Sequence of chain 1.F:
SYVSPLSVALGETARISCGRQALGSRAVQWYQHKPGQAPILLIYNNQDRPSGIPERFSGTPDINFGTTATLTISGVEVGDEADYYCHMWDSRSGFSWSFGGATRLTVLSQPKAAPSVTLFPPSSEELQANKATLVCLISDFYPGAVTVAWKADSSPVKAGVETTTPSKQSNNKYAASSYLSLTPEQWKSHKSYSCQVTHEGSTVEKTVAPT

A protein and the small-molecule ligand that binds it are described below.
Small molecule (SMILES): CC(=O)N[C@H]1[C@H](O[C@H]2[C@H](O)[C@@H](NC(C)=O)CO[C@@H]2CO)O[C@H](CO)[C@@H](O)[C@@H]1O

Binding-site contacts:
Ligand atom C8 contacts residue GLN411 of chain 1.B at 3.7 Å.
Ligand atom O6 contacts residue PHE65 of chain 1.F at 4.3 Å.
Ligand atom C5 contacts residue ASN274 of chain 1.B at 3.7 Å.
Ligand atom C7 contacts residue ASN274 of chain 1.B at 3.0 Å.
Ligand atom O7 contacts residue GLN411 of chain 1.B at 3.7 Å.
Ligand atom C2 contacts residue ASN274 of chain 1.B at 2.5 Å.
Ligand atom C7 contacts residue GLN411 of chain 1.B at 4.2 Å.
Ligand atom C6 contacts residue PHE65 of chain 1.F at 4.3 Å (hydrophobic).
Ligand atom C6 contacts residue GLY66 of chain 1.F at 3.2 Å.
Ligand atom O5 contacts residue ILE295 of chain 1.B at 4.2 Å.
Ligand atom C6 contacts residue ILE295 of chain 1.B at 3.7 Å (hydrophobic).
Ligand atom C4 contacts residue ASN274 of chain 1.B at 4.3 Å.
Ligand atom C7 contacts residue ASN64 of chain 1.F at 4.5 Å.
Ligand atom O5 contacts residue ASN274 of chain 1.B at 2.4 Å (h-bond).
Ligand atom O6 contacts residue GLY66 of chain 1.F at 3.2 Å (h-bond).
Ligand atom O7 contacts residue ASN274 of chain 1.B at 2.3 Å (h-bond).
Ligand atom C8 contacts residue ASN274 of chain 1.B at 4.4 Å.
Ligand atom C3 contacts residue ASN274 of chain 1.B at 3.8 Å.
Ligand atom C1 contacts residue ASN274 of chain 1.B at 1.5 Å.
Ligand atom O6 contacts residue ILE295 of chain 1.B at 3.7 Å.
Ligand atom C8 contacts residue ASN64 of chain 1.F at 4.0 Å.
Ligand atom N2 contacts residue ASN274 of chain 1.B at 3.0 Å (h-bond).

Sequence of chain 1.B:
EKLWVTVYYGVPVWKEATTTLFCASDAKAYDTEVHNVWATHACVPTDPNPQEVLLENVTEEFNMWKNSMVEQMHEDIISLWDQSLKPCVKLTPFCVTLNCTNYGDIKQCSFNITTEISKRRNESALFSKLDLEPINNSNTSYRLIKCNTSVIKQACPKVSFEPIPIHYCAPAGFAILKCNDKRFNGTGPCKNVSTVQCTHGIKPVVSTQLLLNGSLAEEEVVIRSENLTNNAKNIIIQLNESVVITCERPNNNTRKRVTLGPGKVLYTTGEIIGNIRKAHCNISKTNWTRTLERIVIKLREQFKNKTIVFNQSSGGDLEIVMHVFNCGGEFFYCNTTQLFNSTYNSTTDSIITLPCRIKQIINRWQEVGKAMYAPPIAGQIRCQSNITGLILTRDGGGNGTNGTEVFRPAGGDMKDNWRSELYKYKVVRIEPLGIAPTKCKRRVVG